Binding-site contacts:
Ligand atom C6 contacts residue LEU320 of chain 1.B at 3.3 Å (hydrophobic).
Ligand atom CG contacts residue VAL368 of chain 1.B at 4.5 Å (hydrophobic).
Ligand atom C contacts residue ARG272 of chain 1.B at 3.6 Å.
Ligand atom C contacts residue PHE273 of chain 1.B at 3.7 Å (hydrophobic).
Ligand atom O contacts residue LEU202 of chain 1.B at 3.8 Å.
Ligand atom O contacts residue ARG272 of chain 1.B at 3.8 Å.
Ligand atom CD contacts residue LEU320 of chain 1.B at 4.5 Å (hydrophobic).
Ligand atom C contacts residue GLY201 of chain 1.B at 4.1 Å.
Ligand atom OXT contacts residue GLY201 of chain 1.B at 3.2 Å.
Ligand atom O contacts residue ASP203 of chain 1.B at 4.3 Å.
Ligand atom C contacts residue LEU202 of chain 1.B at 3.6 Å (hydrophobic).
Ligand atom OXT contacts residue PHE273 of chain 1.B at 2.8 Å (h-bond).
Ligand atom CA contacts residue PHE273 of chain 1.B at 3.7 Å (hydrophobic).
Ligand atom OXT contacts residue ARG272 of chain 1.B at 3.0 Å.
Ligand atom CA contacts residue LEU202 of chain 1.B at 4.4 Å (hydrophobic).
Ligand atom O contacts residue GLY201 of chain 1.B at 4.3 Å.
Ligand atom CD contacts residue PHE303 of chain 1.B at 4.4 Å (hydrophobic).
Ligand atom OXT contacts residue LEU202 of chain 1.B at 3.1 Å (h-bond).

Sequence of chain 1.B:
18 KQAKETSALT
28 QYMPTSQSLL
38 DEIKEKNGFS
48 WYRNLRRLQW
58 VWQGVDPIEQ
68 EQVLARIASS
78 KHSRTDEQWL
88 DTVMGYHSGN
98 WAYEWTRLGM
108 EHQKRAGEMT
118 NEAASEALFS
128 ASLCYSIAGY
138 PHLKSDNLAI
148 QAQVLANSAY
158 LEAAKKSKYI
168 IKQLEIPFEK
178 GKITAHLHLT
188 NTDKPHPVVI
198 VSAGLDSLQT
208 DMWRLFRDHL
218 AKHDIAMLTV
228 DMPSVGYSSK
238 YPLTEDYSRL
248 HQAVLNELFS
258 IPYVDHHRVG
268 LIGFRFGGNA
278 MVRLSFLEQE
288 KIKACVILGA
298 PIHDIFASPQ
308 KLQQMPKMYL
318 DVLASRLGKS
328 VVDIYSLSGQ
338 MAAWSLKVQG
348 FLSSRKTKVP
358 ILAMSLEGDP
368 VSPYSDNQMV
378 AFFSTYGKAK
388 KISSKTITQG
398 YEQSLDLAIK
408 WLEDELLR

This protein binds this small molecule.
Small molecule (SMILES): CCCCCC(=O)O